Binding-site contacts:
Ligand atom CB contacts residue GLU242 of chain 1.A at 3.1 Å.
Ligand atom CD1 contacts residue ASP238 of chain 1.A at 3.6 Å.
Ligand atom CD1 contacts residue LEU72 of chain 1.A at 3.9 Å (hydrophobic).
Ligand atom O contacts residue LYS62 of chain 1.A at 2.7 Å.
Ligand atom ND1 contacts residue LEU72 of chain 1.A at 3.7 Å.
Ligand atom CD1 contacts residue VAL76 of chain 1.A at 3.7 Å (hydrophobic).
Ligand atom CA contacts residue LYS62 of chain 1.A at 3.5 Å.
Ligand atom N contacts residue LYS62 of chain 1.A at 3.5 Å (salt-bridge).
Ligand atom CE contacts residue GLU80 of chain 1.A at 3.1 Å.
Ligand atom CD2 contacts residue VAL76 of chain 1.A at 3.8 Å (hydrophobic).
Ligand atom C contacts residue LYS62 of chain 1.A at 3.0 Å.
Ligand atom NE2 contacts residue LEU72 of chain 1.A at 3.6 Å.
Ligand atom CD1 contacts residue ILE58 of chain 1.A at 3.4 Å (hydrophobic).
Ligand atom CA contacts residue GLU242 of chain 1.A at 3.8 Å.
Ligand atom O contacts residue LYS62 of chain 1.A at 3.8 Å.
Ligand atom CE1 contacts residue VAL76 of chain 1.A at 3.7 Å (hydrophobic).
Ligand atom CB contacts residue LEU72 of chain 1.A at 3.7 Å (hydrophobic).
Ligand atom CD1 contacts residue LEU239 of chain 1.A at 3.5 Å (hydrophobic).
Ligand atom C contacts residue GLU242 of chain 1.A at 3.8 Å.
Ligand atom ND1 contacts residue VAL76 of chain 1.A at 3.6 Å.
Ligand atom NZ contacts residue GLU80 of chain 1.A at 3.2 Å (salt-bridge).
Ligand atom CD2 contacts residue MET243 of chain 1.A at 3.9 Å (hydrophobic).
Ligand atom CB contacts residue ILE58 of chain 1.A at 3.8 Å (hydrophobic).
Ligand atom C contacts residue LYS62 of chain 1.A at 3.7 Å.
Ligand atom CD2 contacts residue GLU80 of chain 1.A at 3.8 Å.
Ligand atom CD2 contacts residue ILE58 of chain 1.A at 3.8 Å (hydrophobic).
Ligand atom CA contacts residue LYS62 of chain 1.A at 3.8 Å.
Ligand atom N contacts residue LYS62 of chain 1.A at 3.8 Å.
Ligand atom CD1 contacts residue GLU242 of chain 1.A at 3.9 Å.
Ligand atom CB contacts residue GLU242 of chain 1.A at 3.6 Å.
Ligand atom N contacts residue GLU242 of chain 1.A at 3.0 Å (salt-bridge).
Ligand atom CD2 contacts residue LEU79 of chain 1.A at 3.9 Å (hydrophobic).
Ligand atom CD2 contacts residue GLN75 of chain 1.A at 3.7 Å.
Ligand atom CE contacts residue VAL76 of chain 1.A at 3.7 Å (hydrophobic).
Ligand atom C contacts residue LYS62 of chain 1.A at 3.2 Å.
Ligand atom O contacts residue ILE58 of chain 1.A at 3.8 Å.
Ligand atom CG1 contacts residue GLU242 of chain 1.A at 3.5 Å.
Ligand atom C contacts residue ILE58 of chain 1.A at 4.0 Å (hydrophobic).
Ligand atom CA contacts residue GLU242 of chain 1.A at 3.8 Å.
Ligand atom CD1 contacts residue GLN75 of chain 1.A at 4.0 Å.

A small-molecule ligand and the protein it binds are described below.
Small molecule (SMILES): CC[C@H](C)[C@H](NC(=O)[C@@H](N)CCCCN)C(=O)N[C@@H](CC(C)C)C(=O)N[C@@H](Cc1cnc[nH]1)C(=O)N[C@@H](CCCN=C(N)N)C(=O)N[C@@H](CC(C)C)C(=O)N[C@@H](CC(C)C)C(=O)N[C@@H](CCC(N)=O)C(=O)N[C@H](C=O)CC(=O)O

Sequence of chain 1.A:
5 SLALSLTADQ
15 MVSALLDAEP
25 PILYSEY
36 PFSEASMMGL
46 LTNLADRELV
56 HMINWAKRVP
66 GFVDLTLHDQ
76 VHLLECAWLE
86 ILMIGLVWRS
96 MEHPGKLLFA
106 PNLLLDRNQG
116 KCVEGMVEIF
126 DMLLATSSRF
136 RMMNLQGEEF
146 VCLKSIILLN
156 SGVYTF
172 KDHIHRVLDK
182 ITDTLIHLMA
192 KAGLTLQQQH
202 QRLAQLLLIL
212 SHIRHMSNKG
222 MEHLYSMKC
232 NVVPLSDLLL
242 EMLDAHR